A protein and the small-molecule ligand that binds it are described below.
Small molecule (SMILES): CC(C)C[C@H](NC(=O)[C@H](Cc1ccccc1)NC(=O)c1cnccn1)B(O)O

Sequence of chain 1.L:
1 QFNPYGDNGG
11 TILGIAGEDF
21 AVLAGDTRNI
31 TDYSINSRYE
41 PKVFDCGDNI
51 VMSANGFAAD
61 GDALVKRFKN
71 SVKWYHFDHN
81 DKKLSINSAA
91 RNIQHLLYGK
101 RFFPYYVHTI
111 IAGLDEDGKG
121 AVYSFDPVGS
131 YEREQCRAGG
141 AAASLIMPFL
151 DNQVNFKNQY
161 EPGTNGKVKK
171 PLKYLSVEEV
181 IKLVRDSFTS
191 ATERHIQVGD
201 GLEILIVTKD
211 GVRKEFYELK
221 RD

Sequence of chain 1.K:
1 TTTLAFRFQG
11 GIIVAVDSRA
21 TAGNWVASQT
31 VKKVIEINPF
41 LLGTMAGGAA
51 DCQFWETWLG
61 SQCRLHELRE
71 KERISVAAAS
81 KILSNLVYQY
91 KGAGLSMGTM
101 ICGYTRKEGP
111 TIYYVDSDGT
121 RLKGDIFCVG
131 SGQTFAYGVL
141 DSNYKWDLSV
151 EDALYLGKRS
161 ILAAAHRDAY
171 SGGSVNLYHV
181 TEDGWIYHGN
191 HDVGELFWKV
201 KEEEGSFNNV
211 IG

Binding-site contacts:
Ligand atom C10 contacts residue THR21 of chain 1.K at 3.6 Å.
Ligand atom C22 contacts residue GLY47 of chain 1.K at 3.8 Å.
Ligand atom N4 contacts residue SER130 of chain 1.L at 3.7 Å.
Ligand atom C24 contacts residue MET45 of chain 1.K at 3.8 Å (hydrophobic).
Ligand atom C10 contacts residue GLY47 of chain 1.K at 3.6 Å.
Ligand atom O28 contacts residue ALA46 of chain 1.K at 3.9 Å.
Ligand atom O19 contacts residue ALA20 of chain 1.K at 3.4 Å.
Ligand atom C21 contacts residue GLY47 of chain 1.K at 3.9 Å.
Ligand atom C2 contacts residue THR21 of chain 1.K at 3.9 Å.
Ligand atom N20 contacts residue GLY47 of chain 1.K at 2.9 Å (h-bond).
Ligand atom O8 contacts residue GLY48 of chain 1.K at 4.0 Å.
Ligand atom C6 contacts residue ALA27 of chain 1.K at 3.9 Å (hydrophobic).
Ligand atom C21 contacts residue THR1 of chain 1.K at 2.4 Å.
Ligand atom C17 contacts residue THR21 of chain 1.K at 3.5 Å.
Ligand atom C6 contacts residue THR21 of chain 1.K at 3.9 Å.
Ligand atom C3 contacts residue ASP126 of chain 1.L at 3.7 Å.
Ligand atom O8 contacts residue GLY47 of chain 1.K at 3.8 Å.
Ligand atom C18 contacts residue GLY47 of chain 1.K at 3.8 Å.
Ligand atom O27 contacts residue THR1 of chain 1.K at 2.3 Å (h-bond).
Ligand atom O19 contacts residue THR21 of chain 1.K at 3.0 Å (h-bond).
Ligand atom O8 contacts residue ALA49 of chain 1.K at 3.1 Å (h-bond).
Ligand atom B26 contacts residue LYS33 of chain 1.K at 3.8 Å.
Ligand atom N20 contacts residue THR1 of chain 1.K at 3.7 Å.
Ligand atom C21 contacts residue LYS33 of chain 1.K at 3.7 Å.
Ligand atom C24 contacts residue ALA49 of chain 1.K at 3.9 Å (hydrophobic).
Ligand atom O28 contacts residue GLY47 of chain 1.K at 2.9 Å (h-bond).
Ligand atom C22 contacts residue THR1 of chain 1.K at 2.9 Å.
Ligand atom O28 contacts residue THR1 of chain 1.K at 2.4 Å (h-bond).
Ligand atom N1 contacts residue THR21 of chain 1.K at 3.1 Å (h-bond).
Ligand atom C3 contacts residue ALA49 of chain 1.K at 3.4 Å (hydrophobic).
Ligand atom C23 contacts residue GLY47 of chain 1.K at 3.8 Å.
Ligand atom C7 contacts residue THR21 of chain 1.K at 3.9 Å.
Ligand atom C13 contacts residue GLY47 of chain 1.K at 3.7 Å.
Ligand atom C22 contacts residue LYS33 of chain 1.K at 3.8 Å.
Ligand atom B26 contacts residue THR1 of chain 1.K at 1.4 Å.
Ligand atom C5 contacts residue ASP126 of chain 1.L at 3.8 Å.
Ligand atom N9 contacts residue THR21 of chain 1.K at 2.9 Å (h-bond).
Ligand atom C11 contacts residue THR21 of chain 1.K at 3.3 Å.
Ligand atom C25 contacts residue ALA20 of chain 1.K at 3.7 Å (hydrophobic).
Ligand atom N4 contacts residue ASP126 of chain 1.L at 3.5 Å.